Binding-site contacts:
Ligand atom C2 contacts residue GAL1 of chain 1.R at 3.8 Å.
Ligand atom C2 contacts residue LYS184 of chain 1.E at 4.2 Å.
Ligand atom O3 contacts residue LYS184 of chain 1.E at 3.2 Å (salt-bridge).
Ligand atom C4 contacts residue SIA1 of chain 1.Q at 4.2 Å.
Ligand atom O4 contacts residue LYS184 of chain 1.E at 3.1 Å.
Ligand atom C5 contacts residue SIA1 of chain 1.Q at 4.0 Å.
Ligand atom C6 contacts residue SIA1 of chain 1.Q at 2.6 Å.
Ligand atom O4 contacts residue GLU181 of chain 1.E at 4.2 Å.
Ligand atom C1 contacts residue GAL1 of chain 1.R at 3.0 Å.
Ligand atom O6 contacts residue GLU181 of chain 1.E at 3.1 Å.
Ligand atom O6 contacts residue LEU217 of chain 1.E at 4.3 Å.
Ligand atom C3 contacts residue LYS184 of chain 1.E at 4.0 Å.
Ligand atom C6 contacts residue GAL1 of chain 1.R at 3.3 Å.
Ligand atom C4 contacts residue LYS184 of chain 1.E at 4.1 Å.
Ligand atom C4 contacts residue GAL1 of chain 1.R at 4.3 Å.
Ligand atom O6 contacts residue SER178 of chain 1.E at 4.1 Å.
Ligand atom C6 contacts residue GLU181 of chain 1.E at 3.5 Å.
Ligand atom O5 contacts residue GAL1 of chain 1.R at 2.5 Å (h-bond).
Ligand atom O6 contacts residue SIA1 of chain 1.Q at 1.6 Å.
Ligand atom O4 contacts residue SIA1 of chain 1.Q at 3.5 Å (h-bond).
Ligand atom C5 contacts residue GAL1 of chain 1.R at 3.4 Å.

Sequence of chain 1.E:
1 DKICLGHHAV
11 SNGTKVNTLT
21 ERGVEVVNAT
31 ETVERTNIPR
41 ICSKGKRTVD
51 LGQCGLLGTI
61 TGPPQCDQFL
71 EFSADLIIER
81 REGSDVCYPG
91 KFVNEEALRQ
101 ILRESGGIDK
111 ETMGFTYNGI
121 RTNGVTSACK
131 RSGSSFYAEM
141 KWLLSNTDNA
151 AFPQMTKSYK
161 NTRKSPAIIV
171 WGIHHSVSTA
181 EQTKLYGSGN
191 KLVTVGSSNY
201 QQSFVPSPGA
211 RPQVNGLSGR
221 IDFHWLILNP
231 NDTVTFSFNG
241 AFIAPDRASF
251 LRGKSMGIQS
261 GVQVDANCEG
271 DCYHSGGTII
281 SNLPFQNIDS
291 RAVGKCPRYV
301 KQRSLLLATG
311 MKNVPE

The protein below binds the small molecule below.
Small molecule (SMILES): CC(=O)N[C@H]1CO[C@H](CO)[C@@H](O)[C@@H]1O[C@@H]1O[C@H](CO)[C@H](O)[C@H](O)[C@H]1O